Sequence of chain 1.J:
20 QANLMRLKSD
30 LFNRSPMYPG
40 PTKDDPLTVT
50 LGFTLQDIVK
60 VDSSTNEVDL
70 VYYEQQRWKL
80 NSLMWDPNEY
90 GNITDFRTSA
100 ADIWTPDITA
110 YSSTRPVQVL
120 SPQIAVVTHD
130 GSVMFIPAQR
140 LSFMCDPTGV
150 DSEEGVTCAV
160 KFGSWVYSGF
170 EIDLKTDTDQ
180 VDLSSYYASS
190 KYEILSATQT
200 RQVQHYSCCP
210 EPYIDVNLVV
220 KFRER

Binding-site contacts:
Ligand atom C12 contacts residue TYR212 of chain 1.J at 3.2 Å (hydrophobic).
Ligand atom C13 contacts residue VAL165 of chain 1.J at 3.9 Å (hydrophobic).
Ligand atom C13 contacts residue TYR212 of chain 1.J at 3.2 Å (hydrophobic).
Ligand atom C5 contacts residue TYR72 of chain 1.G at 4.0 Å (hydrophobic).
Ligand atom C14 contacts residue VAL165 of chain 1.J at 3.7 Å (hydrophobic).
Ligand atom C2 contacts residue TRP164 of chain 1.J at 3.3 Å (hydrophobic).
Ligand atom C16 contacts residue VAL125 of chain 1.G at 3.7 Å (hydrophobic).
Ligand atom C8 contacts residue TYR205 of chain 1.J at 3.5 Å (hydrophobic).
Ligand atom C11 contacts residue TRP164 of chain 1.J at 3.5 Å (hydrophobic).
Ligand atom C14 contacts residue TRP164 of chain 1.J at 3.8 Å (hydrophobic).
Ligand atom C15 contacts residue VAL125 of chain 1.G at 3.6 Å (hydrophobic).
Ligand atom C8 contacts residue TYR212 of chain 1.J at 4.0 Å (hydrophobic).
Ligand atom C12 contacts residue CYS207 of chain 1.J at 3.7 Å (hydrophobic).
Ligand atom O1 contacts residue TRP164 of chain 1.J at 3.5 Å (h-bond).
Ligand atom C10 contacts residue TYR205 of chain 1.J at 3.9 Å (hydrophobic).
Ligand atom O1 contacts residue VAL165 of chain 1.J at 3.6 Å.
Ligand atom C4 contacts residue ILE135 of chain 1.G at 3.9 Å (hydrophobic).
Ligand atom C10 contacts residue CYS207 of chain 1.J at 3.9 Å (hydrophobic).
Ligand atom C9 contacts residue TYR205 of chain 1.J at 3.9 Å (hydrophobic).
Ligand atom C2 contacts residue ILE135 of chain 1.G at 3.7 Å (hydrophobic).
Ligand atom C6 contacts residue TYR110 of chain 1.J at 3.6 Å (hydrophobic).
Ligand atom O18 contacts residue VAL125 of chain 1.G at 3.4 Å.
Ligand atom O1 contacts residue ILE135 of chain 1.G at 3.5 Å.
Ligand atom C9 contacts residue CYS207 of chain 1.J at 3.7 Å (hydrophobic).
Ligand atom C17 contacts residue ILE135 of chain 1.G at 3.9 Å (hydrophobic).
Ligand atom C5 contacts residue TRP164 of chain 1.J at 3.8 Å (hydrophobic).
Ligand atom C16 contacts residue MET133 of chain 1.G at 3.7 Å (hydrophobic).
Ligand atom N7 contacts residue TYR110 of chain 1.J at 2.8 Å (h-bond).
Ligand atom C15 contacts residue VAL165 of chain 1.J at 3.7 Å (hydrophobic).
Ligand atom C4 contacts residue TRP164 of chain 1.J at 3.5 Å (hydrophobic).
Ligand atom N7 contacts residue TRP164 of chain 1.J at 2.8 Å (h-bond).
Ligand atom C12 contacts residue CYS208 of chain 1.J at 3.6 Å (hydrophobic).
Ligand atom N3 contacts residue ILE135 of chain 1.G at 3.7 Å.
Ligand atom C12 contacts residue TRP164 of chain 1.J at 3.9 Å (hydrophobic).
Ligand atom C17 contacts residue MET133 of chain 1.G at 3.7 Å (hydrophobic).
Ligand atom C6 contacts residue TRP164 of chain 1.J at 3.6 Å (hydrophobic).
Ligand atom C8 contacts residue TRP164 of chain 1.J at 3.6 Å (hydrophobic).
Ligand atom N3 contacts residue TRP164 of chain 1.J at 3.1 Å (h-bond).
Ligand atom C8 contacts residue TYR110 of chain 1.J at 3.6 Å (hydrophobic).
Ligand atom C11 contacts residue CYS207 of chain 1.J at 3.7 Å (hydrophobic).

A protein and the small-molecule ligand that binds it are described below.
Small molecule (SMILES): O=c1c(CCCO)ccc2n1C[C@@H]1CNC[C@H]2C1

Sequence of chain 1.G:
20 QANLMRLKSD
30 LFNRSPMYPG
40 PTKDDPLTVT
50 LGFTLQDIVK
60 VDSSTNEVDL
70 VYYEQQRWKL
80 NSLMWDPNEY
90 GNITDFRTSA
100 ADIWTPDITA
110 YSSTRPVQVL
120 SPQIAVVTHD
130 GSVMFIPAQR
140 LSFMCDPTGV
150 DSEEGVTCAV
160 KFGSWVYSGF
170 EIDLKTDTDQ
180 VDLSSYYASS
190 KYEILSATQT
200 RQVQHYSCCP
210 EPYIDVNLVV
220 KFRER